Binding-site contacts:
Ligand atom C2 contacts residue ASN74 of chain 1.A at 2.4 Å.
Ligand atom C8 contacts residue ALA73 of chain 1.A at 3.7 Å (hydrophobic).
Ligand atom C2 contacts residue SER45 of chain 1.A at 4.3 Å.
Ligand atom C4 contacts residue ASN74 of chain 1.A at 4.2 Å.
Ligand atom O5 contacts residue ASN74 of chain 1.A at 2.4 Å (h-bond).
Ligand atom O5 contacts residue SER45 of chain 1.A at 4.1 Å.
Ligand atom C7 contacts residue ALA73 of chain 1.A at 4.4 Å (hydrophobic).
Ligand atom C1 contacts residue SER45 of chain 1.A at 4.0 Å.
Ligand atom C8 contacts residue TRP72 of chain 1.A at 3.5 Å (hydrophobic).
Ligand atom O7 contacts residue ASN74 of chain 1.A at 3.4 Å (h-bond).
Ligand atom C7 contacts residue PHE46 of chain 1.A at 4.5 Å (hydrophobic).
Ligand atom C8 contacts residue PHE46 of chain 1.A at 3.9 Å (hydrophobic).
Ligand atom C3 contacts residue ASN74 of chain 1.A at 3.8 Å.
Ligand atom C7 contacts residue ASN74 of chain 1.A at 3.4 Å.
Ligand atom O7 contacts residue SER45 of chain 1.A at 3.6 Å.
Ligand atom N2 contacts residue ASN74 of chain 1.A at 3.0 Å (h-bond).
Ligand atom C5 contacts residue ASN74 of chain 1.A at 3.7 Å.
Ligand atom C1 contacts residue ASN74 of chain 1.A at 1.5 Å.
Ligand atom O7 contacts residue PHE46 of chain 1.A at 3.9 Å.

A small-molecule ligand and the protein it binds are described below.
Small molecule (SMILES): CC(=O)N[C@@H]1[C@@H](O)[C@H](O)[C@@H](CO)O[C@H]1O

Sequence of chain 1.A:
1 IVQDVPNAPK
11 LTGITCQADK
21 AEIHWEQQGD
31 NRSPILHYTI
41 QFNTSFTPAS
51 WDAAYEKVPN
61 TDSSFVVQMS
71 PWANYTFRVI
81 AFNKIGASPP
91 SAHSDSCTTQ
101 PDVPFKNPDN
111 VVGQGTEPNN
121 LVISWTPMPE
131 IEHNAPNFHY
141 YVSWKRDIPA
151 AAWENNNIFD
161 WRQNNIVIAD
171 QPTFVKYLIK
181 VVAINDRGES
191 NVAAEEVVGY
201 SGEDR